Sequence of chain 1.C:
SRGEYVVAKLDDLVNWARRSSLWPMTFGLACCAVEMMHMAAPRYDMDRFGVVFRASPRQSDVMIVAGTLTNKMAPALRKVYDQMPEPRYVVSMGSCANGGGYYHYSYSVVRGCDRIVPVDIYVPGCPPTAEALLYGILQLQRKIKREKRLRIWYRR

Binding-site contacts:
Ligand atom O4 contacts residue ARG274 of chain 1.PA at 3.7 Å.
Ligand atom C23 contacts residue ALA18 of chain 1.PA at 4.0 Å (hydrophobic).
Ligand atom C14 contacts residue PHE224 of chain 1.PA at 3.2 Å (hydrophobic).
Ligand atom O1 contacts residue ARG25 of chain 1.PA at 3.4 Å.
Ligand atom C12 contacts residue PHE224 of chain 1.PA at 4.0 Å (hydrophobic).
Ligand atom C19 contacts residue ALA52 of chain 1.PA at 3.8 Å (hydrophobic).
Ligand atom C16 contacts residue PHE224 of chain 1.PA at 4.0 Å (hydrophobic).
Ligand atom C15 contacts residue LEU55 of chain 1.PA at 3.6 Å (hydrophobic).
Ligand atom C20 contacts residue MET225 of chain 1.PA at 3.7 Å (hydrophobic).
Ligand atom C21 contacts residue MET225 of chain 1.PA at 3.8 Å (hydrophobic).
Ligand atom C3 contacts residue ARG274 of chain 1.PA at 3.8 Å.
Ligand atom C15 contacts residue PHE224 of chain 1.PA at 3.8 Å (hydrophobic).
Ligand atom C13 contacts residue ASP51 of chain 1.PA at 3.2 Å.
Ligand atom C27 contacts residue LEU15 of chain 1.PA at 3.7 Å (hydrophobic).
Ligand atom C6 contacts residue ARG274 of chain 1.PA at 4.0 Å.
Ligand atom C26 contacts residue LEU14 of chain 1.PA at 3.6 Å (hydrophobic).
Ligand atom C15 contacts residue TRP23 of chain 1.C at 3.5 Å (hydrophobic).
Ligand atom C20 contacts residue ALA221 of chain 1.PA at 4.0 Å (hydrophobic).
Ligand atom CM2 contacts residue ASP47 of chain 1.C at 3.6 Å.
Ligand atom C10 contacts residue VAL52 of chain 1.C at 3.2 Å (hydrophobic).
Ligand atom C27 contacts residue LEU14 of chain 1.PA at 3.7 Å (hydrophobic).
Ligand atom C12 contacts residue ASP51 of chain 1.PA at 3.7 Å.
Ligand atom C23 contacts residue ALA52 of chain 1.PA at 3.5 Å (hydrophobic).
Ligand atom C13 contacts residue PHE224 of chain 1.PA at 3.7 Å (hydrophobic).
Ligand atom CM3 contacts residue ARG274 of chain 1.PA at 3.9 Å.
Ligand atom C26 contacts residue LEU15 of chain 1.PA at 4.0 Å (hydrophobic).
Ligand atom C16 contacts residue ASP51 of chain 1.PA at 3.5 Å.
Ligand atom CM5 contacts residue ARG54 of chain 1.C at 3.7 Å.
Ligand atom C21 contacts residue ALA18 of chain 1.PA at 3.9 Å (hydrophobic).
Ligand atom C17 contacts residue PHE224 of chain 1.PA at 3.5 Å (hydrophobic).
Ligand atom C28 contacts residue LEU14 of chain 1.PA at 3.8 Å (hydrophobic).
Ligand atom C26 contacts residue ALA18 of chain 1.PA at 4.0 Å (hydrophobic).
Ligand atom C5 contacts residue ARG274 of chain 1.PA at 3.6 Å.
Ligand atom C11 contacts residue PHE224 of chain 1.PA at 3.8 Å (hydrophobic).
Ligand atom CM3 contacts residue MET164 of chain 1.P at 3.2 Å (hydrophobic).
Ligand atom C30 contacts residue LEU14 of chain 1.PA at 4.0 Å (hydrophobic).
Ligand atom C10 contacts residue ARG25 of chain 1.PA at 3.9 Å.
Ligand atom C4 contacts residue ARG274 of chain 1.PA at 3.4 Å.
Ligand atom C8 contacts residue ARG54 of chain 1.C at 3.4 Å.
Ligand atom C22 contacts residue MET225 of chain 1.PA at 3.5 Å (hydrophobic).

Sequence of chain 1.PA:
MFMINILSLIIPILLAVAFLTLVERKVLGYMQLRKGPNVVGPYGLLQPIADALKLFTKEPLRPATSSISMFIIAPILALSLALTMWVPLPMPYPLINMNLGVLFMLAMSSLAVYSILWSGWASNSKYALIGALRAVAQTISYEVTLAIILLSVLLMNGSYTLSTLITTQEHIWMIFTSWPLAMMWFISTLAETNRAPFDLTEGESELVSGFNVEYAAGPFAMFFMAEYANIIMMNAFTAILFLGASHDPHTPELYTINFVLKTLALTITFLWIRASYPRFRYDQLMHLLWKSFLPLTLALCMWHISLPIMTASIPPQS

Sequence of chain 1.P:
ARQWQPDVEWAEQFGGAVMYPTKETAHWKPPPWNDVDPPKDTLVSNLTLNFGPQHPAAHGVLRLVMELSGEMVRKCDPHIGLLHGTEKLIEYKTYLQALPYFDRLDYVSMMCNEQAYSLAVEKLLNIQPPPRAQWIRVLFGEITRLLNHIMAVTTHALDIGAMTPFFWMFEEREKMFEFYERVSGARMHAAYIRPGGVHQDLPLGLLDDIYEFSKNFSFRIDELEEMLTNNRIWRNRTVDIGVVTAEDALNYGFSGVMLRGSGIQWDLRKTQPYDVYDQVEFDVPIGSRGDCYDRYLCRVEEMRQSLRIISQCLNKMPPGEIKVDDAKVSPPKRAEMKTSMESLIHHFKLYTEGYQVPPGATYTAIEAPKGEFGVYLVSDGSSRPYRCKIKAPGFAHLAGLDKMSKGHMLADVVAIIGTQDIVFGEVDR

This protein binds this small molecule.
Small molecule (SMILES): COC1=C(OC)C(=O)C(C/C=C(/C)CCC=C(C)CC/C=C(/C)CC/C=C(\C)CC/C=C(\C)CC/C=C(\C)CC/C=C(/C)CCC=C(C)CCC=C(C)CCC=C(C)C)=C(C)C1=O